Sequence of chain 1.A:
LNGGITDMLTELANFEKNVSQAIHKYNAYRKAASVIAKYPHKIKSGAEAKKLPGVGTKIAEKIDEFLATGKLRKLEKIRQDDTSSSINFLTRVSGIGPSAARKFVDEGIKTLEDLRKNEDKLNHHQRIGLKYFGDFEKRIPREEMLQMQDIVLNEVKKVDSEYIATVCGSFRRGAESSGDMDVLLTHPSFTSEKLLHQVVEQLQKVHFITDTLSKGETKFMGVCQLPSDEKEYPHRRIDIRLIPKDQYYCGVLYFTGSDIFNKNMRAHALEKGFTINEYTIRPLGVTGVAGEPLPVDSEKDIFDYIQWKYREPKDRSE

This small molecule binds to this protein.
Small molecule (SMILES): Nc1ccn([C@H]2C[C@H](O)[C@@H](COP(=O)(O)NP(=O)(O)OP(=O)(O)O)O2)c(=O)n1

Binding-site contacts:
Ligand atom O1A contacts residue MG1 of chain 1.E at 2.0 Å.
Ligand atom O3G contacts residue ARG139 of chain 1.A at 3.1 Å (salt-bridge).
Ligand atom O2 contacts residue TYR261 of chain 1.A at 3.4 Å.
Ligand atom PG contacts residue GLY179 of chain 1.A at 3.7 Å.
Ligand atom C2 contacts residue TYR261 of chain 1.A at 3.6 Å (hydrophobic).
Ligand atom PG contacts residue MG1 of chain 1.E at 3.2 Å.
Ligand atom C2' contacts residue TYR261 of chain 1.A at 3.6 Å (hydrophobic).
Ligand atom O1B contacts residue ARG173 of chain 1.A at 2.8 Å (salt-bridge).
Ligand atom O2 contacts residue ASN269 of chain 1.A at 3.0 Å (h-bond).
Ligand atom O3G contacts residue SER178 of chain 1.A at 3.4 Å.
Ligand atom PG contacts residue SER170 of chain 1.A at 3.6 Å.
Ligand atom O1A contacts residue ASP180 of chain 1.A at 3.2 Å (salt-bridge).
Ligand atom O3' contacts residue ARG173 of chain 1.A at 3.3 Å (salt-bridge).
Ligand atom O3' contacts residue GLY264 of chain 1.A at 3.4 Å.
Ligand atom O1G contacts residue MG1 of chain 1.E at 2.1 Å.
Ligand atom PA contacts residue MG1 of chain 1.E at 3.2 Å.
Ligand atom N3A contacts residue MG1 of chain 1.E at 3.6 Å.
Ligand atom O1B contacts residue SER170 of chain 1.A at 3.4 Å (h-bond).
Ligand atom O3B contacts residue SER170 of chain 1.A at 3.4 Å.
Ligand atom O2B contacts residue SER170 of chain 1.A at 3.0 Å (h-bond).
Ligand atom O1G contacts residue ASP180 of chain 1.A at 3.1 Å (salt-bridge).
Ligand atom O3' contacts residue THR263 of chain 1.A at 3.5 Å (h-bond).
Ligand atom O2B contacts residue GLY169 of chain 1.A at 3.6 Å.
Ligand atom C6 contacts residue ASP266 of chain 1.A at 3.3 Å.
Ligand atom N3 contacts residue ASP266 of chain 1.A at 3.1 Å (salt-bridge).
Ligand atom O3B contacts residue MG1 of chain 1.E at 3.6 Å.
Ligand atom O1G contacts residue GLY179 of chain 1.A at 3.7 Å.
Ligand atom C1' contacts residue TYR261 of chain 1.A at 3.6 Å (hydrophobic).
Ligand atom O3G contacts residue SER170 of chain 1.A at 2.5 Å (h-bond).
Ligand atom O2G contacts residue ARG139 of chain 1.A at 3.2 Å (salt-bridge).
Ligand atom C5 contacts residue ASP266 of chain 1.A at 3.2 Å.
Ligand atom C4 contacts residue ASP266 of chain 1.A at 3.1 Å.
Ligand atom O2B contacts residue MG1 of chain 1.E at 2.0 Å.
Ligand atom C2' contacts residue GLY264 of chain 1.A at 3.5 Å.
Ligand atom C2' contacts residue ASN269 of chain 1.A at 3.3 Å.
Ligand atom PB contacts residue MG1 of chain 1.E at 3.1 Å.
Ligand atom C1' contacts residue ASN269 of chain 1.A at 3.6 Å.
Ligand atom C2 contacts residue ASP266 of chain 1.A at 3.2 Å.
Ligand atom N1 contacts residue ASP266 of chain 1.A at 3.3 Å (salt-bridge).
Ligand atom O3G contacts residue GLY179 of chain 1.A at 2.8 Å (h-bond).